Sequence of chain 2.B:
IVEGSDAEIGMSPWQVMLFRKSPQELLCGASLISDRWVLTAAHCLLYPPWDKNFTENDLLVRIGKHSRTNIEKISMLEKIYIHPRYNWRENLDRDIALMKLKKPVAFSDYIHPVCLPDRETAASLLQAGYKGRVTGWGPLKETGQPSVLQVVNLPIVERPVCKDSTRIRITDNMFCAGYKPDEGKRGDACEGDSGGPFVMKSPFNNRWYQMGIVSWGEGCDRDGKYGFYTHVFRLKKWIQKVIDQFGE

Binding-site contacts:
Ligand atom O5 contacts residue ASN53 of chain 2.B at 2.5 Å (h-bond).
Ligand atom N2 contacts residue ASN53 of chain 2.B at 2.9 Å (h-bond).
Ligand atom C8 contacts residue ASN53 of chain 2.B at 3.6 Å.
Ligand atom C2 contacts residue ASN53 of chain 2.B at 2.6 Å.
Ligand atom C1 contacts residue ASN53 of chain 2.B at 1.5 Å.
Ligand atom O7 contacts residue PRO48 of chain 2.B at 3.7 Å.
Ligand atom C7 contacts residue PRO48 of chain 2.B at 4.4 Å (hydrophobic).
Ligand atom O7 contacts residue TRP92 of chain 2.B at 4.4 Å.
Ligand atom C4 contacts residue ASN53 of chain 2.B at 4.4 Å.
Ligand atom N2 contacts residue LEU46 of chain 2.B at 3.8 Å.
Ligand atom C3 contacts residue ASN53 of chain 2.B at 3.9 Å.
Ligand atom C7 contacts residue ASN53 of chain 2.B at 3.5 Å.
Ligand atom O7 contacts residue LEU46 of chain 2.B at 3.9 Å.
Ligand atom C5 contacts residue ASN53 of chain 2.B at 3.8 Å.
Ligand atom C7 contacts residue LEU46 of chain 2.B at 4.0 Å (hydrophobic).

A small-molecule ligand and the protein it binds are described below.
Small molecule (SMILES): CC(=O)N[C@@H]1[C@@H](O)[C@H](O)[C@@H](CO)O[C@H]1O